Binding-site contacts:
Ligand atom O24 contacts residue MET299 of chain 1.B at 3.7 Å.
Ligand atom C19 contacts residue GLN291 of chain 1.B at 3.0 Å.
Ligand atom C24 contacts residue PHE294 of chain 1.B at 3.2 Å (hydrophobic).
Ligand atom C25 contacts residue ARG306 of chain 1.B at 3.7 Å.
Ligand atom C24 contacts residue PRO305 of chain 1.B at 3.7 Å (hydrophobic).
Ligand atom C11 contacts residue GLN291 of chain 1.B at 3.3 Å.
Ligand atom O24 contacts residue PRO305 of chain 1.B at 3.7 Å.
Ligand atom O2 contacts residue SER296 of chain 1.B at 2.9 Å (h-bond).
Ligand atom O2 contacts residue ARG306 of chain 1.B at 3.3 Å (salt-bridge).
Ligand atom C2 contacts residue SER296 of chain 1.B at 4.0 Å.
Ligand atom C10 contacts residue GLN291 of chain 1.B at 3.7 Å.
Ligand atom C1 contacts residue ASP295 of chain 1.B at 3.8 Å.
Ligand atom O2 contacts residue ASP295 of chain 1.B at 2.3 Å (salt-bridge).
Ligand atom C26 contacts residue PHE294 of chain 1.B at 3.8 Å (hydrophobic).
Ligand atom C27 contacts residue ASN337 of chain 1.B at 3.9 Å.
Ligand atom O24 contacts residue TYR310 of chain 1.B at 2.6 Å (h-bond).
Ligand atom C27 contacts residue PHE294 of chain 1.B at 4.1 Å (hydrophobic).
Ligand atom C20 contacts residue PHE294 of chain 1.B at 3.9 Å (hydrophobic).
Ligand atom O3 contacts residue ARG306 of chain 1.B at 3.0 Å (salt-bridge).
Ligand atom C1 contacts residue ARG306 of chain 1.B at 4.0 Å.
Ligand atom C20 contacts residue VAL333 of chain 1.B at 4.0 Å (hydrophobic).
Ligand atom C20 contacts residue GLN291 of chain 1.B at 3.8 Å.
Ligand atom C24 contacts residue TYR310 of chain 1.B at 3.6 Å (hydrophobic).
Ligand atom C26 contacts residue TYR310 of chain 1.B at 3.9 Å (hydrophobic).
Ligand atom C22 contacts residue ARG306 of chain 1.B at 3.7 Å.
Ligand atom O1 contacts residue PHE294 of chain 1.B at 3.5 Å (h-bond).
Ligand atom O1 contacts residue ASP295 of chain 1.B at 3.5 Å.
Ligand atom C21 contacts residue ARG306 of chain 1.B at 3.9 Å.
Ligand atom C23 contacts residue PHE294 of chain 1.B at 3.4 Å (hydrophobic).
Ligand atom C25 contacts residue TYR340 of chain 1.B at 3.7 Å (hydrophobic).
Ligand atom O24 contacts residue PHE294 of chain 1.B at 2.5 Å (h-bond).
Ligand atom C3 contacts residue ARG306 of chain 1.B at 4.0 Å.
Ligand atom O11 contacts residue GLN291 of chain 1.B at 2.5 Å (h-bond).
Ligand atom C2 contacts residue ASP295 of chain 1.B at 3.1 Å.
Ligand atom C1 contacts residue SER296 of chain 1.B at 3.9 Å.
Ligand atom O1 contacts residue ARG306 of chain 1.B at 3.6 Å.
Ligand atom C16 contacts residue ARG306 of chain 1.B at 3.6 Å.
Ligand atom C27 contacts residue VAL333 of chain 1.B at 3.7 Å (hydrophobic).
Ligand atom C14 contacts residue ASN337 of chain 1.B at 3.7 Å.
Ligand atom O1 contacts residue SER296 of chain 1.B at 3.1 Å (h-bond).

The protein below binds the small molecule below.
Small molecule (SMILES): CC[C@H](/C=C(/C)[C@@H]1C[C@@H](OC)C[C@H](O)C(C)(C)[C@@]2(O)O[C@@H](C[C@@H](OC)[C@H](O)C(=O)O1)C[C@@H](OC)[C@H]2O)CO

Sequence of chain 1.B:
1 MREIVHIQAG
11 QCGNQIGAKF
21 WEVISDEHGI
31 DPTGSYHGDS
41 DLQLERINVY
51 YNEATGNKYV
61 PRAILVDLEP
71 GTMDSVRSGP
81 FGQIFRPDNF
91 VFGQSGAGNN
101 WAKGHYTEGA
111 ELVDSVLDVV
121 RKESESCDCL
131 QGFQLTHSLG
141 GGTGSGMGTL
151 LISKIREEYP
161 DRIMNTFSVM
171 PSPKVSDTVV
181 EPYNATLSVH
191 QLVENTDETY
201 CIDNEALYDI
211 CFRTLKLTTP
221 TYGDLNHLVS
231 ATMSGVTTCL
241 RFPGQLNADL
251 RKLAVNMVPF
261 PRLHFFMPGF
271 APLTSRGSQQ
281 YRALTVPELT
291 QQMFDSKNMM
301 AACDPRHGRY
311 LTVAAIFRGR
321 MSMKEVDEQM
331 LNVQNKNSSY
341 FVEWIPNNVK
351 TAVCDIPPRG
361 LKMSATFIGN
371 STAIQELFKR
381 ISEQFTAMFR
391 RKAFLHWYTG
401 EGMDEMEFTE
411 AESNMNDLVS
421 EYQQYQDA